This protein binds this small molecule.
Small molecule (SMILES): CCC=CC[C@H]1C(=O)C=C[C@H]1CCCCCCCC(=O)O

Sequence of chain 1.B:
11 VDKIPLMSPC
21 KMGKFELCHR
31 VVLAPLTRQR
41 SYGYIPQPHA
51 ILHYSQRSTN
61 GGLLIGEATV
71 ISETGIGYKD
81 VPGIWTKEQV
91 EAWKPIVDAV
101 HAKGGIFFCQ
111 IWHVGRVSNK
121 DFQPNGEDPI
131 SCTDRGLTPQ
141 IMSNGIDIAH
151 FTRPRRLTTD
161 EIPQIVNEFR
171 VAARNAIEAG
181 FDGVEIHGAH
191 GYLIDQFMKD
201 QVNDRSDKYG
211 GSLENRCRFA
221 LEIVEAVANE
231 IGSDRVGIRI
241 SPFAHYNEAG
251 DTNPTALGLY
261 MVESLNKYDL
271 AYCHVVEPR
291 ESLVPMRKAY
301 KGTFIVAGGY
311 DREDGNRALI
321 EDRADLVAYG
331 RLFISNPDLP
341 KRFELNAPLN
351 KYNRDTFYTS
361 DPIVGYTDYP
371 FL

Binding-site contacts:
Ligand atom C17 contacts residue MET142 of chain 1.B at 3.4 Å (hydrophobic).
Ligand atom C6 contacts residue TYR192 of chain 1.B at 4.0 Å (hydrophobic).
Ligand atom O19 contacts residue MET142 of chain 1.B at 3.7 Å.
Ligand atom C2 contacts residue TRP112 of chain 1.B at 3.7 Å (hydrophobic).
Ligand atom O20 contacts residue SER143 of chain 1.B at 2.7 Å (h-bond).
Ligand atom C11 contacts residue TYR246 of chain 1.B at 4.0 Å (hydrophobic).
Ligand atom C13 contacts residue TYR358 of chain 1.B at 4.0 Å (hydrophobic).
Ligand atom C2 contacts residue TYR192 of chain 1.B at 3.6 Å (hydrophobic).
Ligand atom C1 contacts residue HIS187 of chain 1.B at 4.0 Å.
Ligand atom C15 contacts residue TYR78 of chain 1.B at 3.9 Å (hydrophobic).
Ligand atom C2 contacts residue THR37 of chain 1.B at 3.8 Å.
Ligand atom C1 contacts residue FMN1 of chain 1.E at 3.5 Å.
Ligand atom C1 contacts residue HIS190 of chain 1.B at 3.9 Å.
Ligand atom C4 contacts residue TYR192 of chain 1.B at 4.1 Å (hydrophobic).
Ligand atom C16 contacts residue GLN39 of chain 1.B at 3.2 Å.
Ligand atom C2 contacts residue FMN1 of chain 1.E at 3.7 Å.
Ligand atom C3 contacts residue TRP112 of chain 1.B at 4.0 Å (hydrophobic).
Ligand atom C12 contacts residue TYR358 of chain 1.B at 3.4 Å (hydrophobic).
Ligand atom C7 contacts residue FMN1 of chain 1.E at 4.2 Å.
Ligand atom O19 contacts residue SER143 of chain 1.B at 2.7 Å (h-bond).
Ligand atom C5 contacts residue FMN1 of chain 1.E at 3.6 Å.
Ligand atom C6 contacts residue HIS190 of chain 1.B at 3.7 Å.
Ligand atom C3 contacts residue THR37 of chain 1.B at 3.4 Å.
Ligand atom C1 contacts residue TYR192 of chain 1.B at 3.6 Å (hydrophobic).
Ligand atom C11 contacts residue TYR192 of chain 1.B at 3.6 Å (hydrophobic).
Ligand atom O6 contacts residue FMN1 of chain 1.E at 3.2 Å.
Ligand atom C6 contacts residue TYR246 of chain 1.B at 3.5 Å (hydrophobic).
Ligand atom O20 contacts residue MET142 of chain 1.B at 3.1 Å.
Ligand atom C14 contacts residue TYR358 of chain 1.B at 3.5 Å (hydrophobic).
Ligand atom C18 contacts residue SER143 of chain 1.B at 3.4 Å.
Ligand atom C7 contacts residue HIS190 of chain 1.B at 4.1 Å.
Ligand atom O6 contacts residue HIS187 of chain 1.B at 3.0 Å (h-bond).
Ligand atom C7 contacts residue TYR246 of chain 1.B at 3.9 Å (hydrophobic).
Ligand atom C3 contacts residue TYR192 of chain 1.B at 3.8 Å (hydrophobic).
Ligand atom C14 contacts residue GLN39 of chain 1.B at 3.9 Å.
Ligand atom C13 contacts residue TYR78 of chain 1.B at 3.6 Å (hydrophobic).
Ligand atom C18 contacts residue MET142 of chain 1.B at 3.5 Å (hydrophobic).
Ligand atom O6 contacts residue HIS190 of chain 1.B at 3.0 Å (h-bond).
Ligand atom O6 contacts residue TYR192 of chain 1.B at 3.4 Å.
Ligand atom C4 contacts residue FMN1 of chain 1.E at 3.9 Å.